Sequence of chain 1.B:
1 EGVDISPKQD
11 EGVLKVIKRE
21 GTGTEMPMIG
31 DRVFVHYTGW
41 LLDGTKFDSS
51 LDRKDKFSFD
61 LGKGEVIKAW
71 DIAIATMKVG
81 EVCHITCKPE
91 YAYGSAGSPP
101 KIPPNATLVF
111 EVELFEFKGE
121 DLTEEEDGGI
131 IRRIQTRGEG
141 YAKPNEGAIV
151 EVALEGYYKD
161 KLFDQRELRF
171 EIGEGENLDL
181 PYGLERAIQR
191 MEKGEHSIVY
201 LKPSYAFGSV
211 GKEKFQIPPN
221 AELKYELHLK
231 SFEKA

A protein and the small-molecule ligand that binds it are described below.
Small molecule (SMILES): COc1ccc(CC[C@@H](OC(=O)[C@@H]2CCCCN2C(=O)[C@H](c2cc(OC)c(OC)c(OC)c2)[C@@H]2C=CCCC2)c2cccc(OCC(=O)NCc3c(O)ccc4c(-c5ccccc5C(=O)O)c5ccc(=O)cc-5oc34)c2)cc1OC

Binding-site contacts:
Ligand atom CBG contacts residue GLY39 of chain 1.B at 3.7 Å.
Ligand atom CBD contacts residue ASP48 of chain 1.B at 3.4 Å.
Ligand atom CCD contacts residue TYR93 of chain 1.B at 3.8 Å (hydrophobic).
Ligand atom CBQ contacts residue TYR37 of chain 1.B at 3.4 Å (hydrophobic).
Ligand atom CBG contacts residue TRP40 of chain 1.B at 3.8 Å (hydrophobic).
Ligand atom CAD contacts residue ILE102 of chain 1.B at 3.8 Å (hydrophobic).
Ligand atom CAC contacts residue ASP48 of chain 1.B at 3.6 Å.
Ligand atom CBN contacts residue ASP48 of chain 1.B at 3.7 Å.
Ligand atom CAR contacts residue PHE57 of chain 1.B at 4.0 Å (hydrophobic).
Ligand atom CBJ contacts residue PHE57 of chain 1.B at 4.0 Å (hydrophobic).
Ligand atom OBS contacts residue VAL66 of chain 1.B at 4.0 Å.
Ligand atom OBT contacts residue ILE67 of chain 1.B at 4.0 Å.
Ligand atom OAI contacts residue TYR93 of chain 1.B at 2.9 Å (h-bond).
Ligand atom CAW contacts residue GLU65 of chain 1.B at 3.8 Å.
Ligand atom O contacts residue VAL66 of chain 1.B at 3.5 Å.
Ligand atom OBT contacts residue TYR93 of chain 1.B at 3.9 Å.
Ligand atom CB contacts residue TRP70 of chain 1.B at 3.6 Å (hydrophobic).
Ligand atom CAD contacts residue TYR93 of chain 1.B at 3.4 Å (hydrophobic).
Ligand atom CBJ contacts residue TYR37 of chain 1.B at 3.3 Å (hydrophobic).
Ligand atom CDA contacts residue ASP48 of chain 1.B at 4.0 Å.
Ligand atom OBW contacts residue LYS101 of chain 1.B at 4.0 Å.
Ligand atom CBM contacts residue GLU65 of chain 1.B at 3.5 Å.
Ligand atom CAW contacts residue VAL66 of chain 1.B at 3.7 Å (hydrophobic).
Ligand atom CBI contacts residue PHE57 of chain 1.B at 3.7 Å (hydrophobic).
Ligand atom CAW contacts residue GLY64 of chain 1.B at 3.5 Å.
Ligand atom CBG contacts residue LYS46 of chain 1.B at 4.0 Å.
Ligand atom CBE contacts residue ILE102 of chain 1.B at 4.0 Å (hydrophobic).
Ligand atom CAM contacts residue TRP40 of chain 1.B at 3.8 Å (hydrophobic).
Ligand atom OAI contacts residue PHE110 of chain 1.B at 4.0 Å.
Ligand atom C contacts residue TYR93 of chain 1.B at 3.8 Å (hydrophobic).
Ligand atom CCB contacts residue GLU65 of chain 1.B at 3.9 Å.
Ligand atom CAN contacts residue PHE110 of chain 1.B at 3.8 Å (hydrophobic).
Ligand atom CBE contacts residue TYR93 of chain 1.B at 3.8 Å (hydrophobic).
Ligand atom CAS contacts residue GLU65 of chain 1.B at 3.2 Å.
Ligand atom CAM contacts residue GLY39 of chain 1.B at 3.8 Å.
Ligand atom CBI contacts residue TRP70 of chain 1.B at 3.8 Å (hydrophobic).
Ligand atom O contacts residue ILE67 of chain 1.B at 2.9 Å (h-bond).
Ligand atom CBP contacts residue TYR93 of chain 1.B at 3.8 Å (hydrophobic).
Ligand atom NBR contacts residue GLU65 of chain 1.B at 3.3 Å (salt-bridge).
Ligand atom OBY contacts residue TYR93 of chain 1.B at 3.5 Å (h-bond).